Binding-site contacts:
Ligand atom C12 contacts residue HIS164 of chain 2.A at 3.7 Å.
Ligand atom C13 contacts residue CYS145 of chain 2.A at 3.8 Å (hydrophobic).
Ligand atom C10 contacts residue ASP187 of chain 2.A at 3.9 Å.
Ligand atom C11 contacts residue MET49 of chain 2.A at 3.7 Å (hydrophobic).
Ligand atom C32 contacts residue THR26 of chain 2.A at 3.7 Å.
Ligand atom C13 contacts residue HIS164 of chain 2.A at 3.4 Å.
Ligand atom C18 contacts residue GLU166 of chain 2.A at 3.9 Å.
Ligand atom N19 contacts residue HIS163 of chain 2.A at 2.8 Å (h-bond).
Ligand atom C29 contacts residue CYS145 of chain 2.A at 3.5 Å (hydrophobic).
Ligand atom O28 contacts residue MET165 of chain 2.A at 3.7 Å.
Ligand atom C09 contacts residue MET49 of chain 2.A at 3.5 Å (hydrophobic).
Ligand atom C14 contacts residue ASN142 of chain 2.A at 3.9 Å.
Ligand atom N19 contacts residue SER144 of chain 2.A at 3.6 Å (h-bond).
Ligand atom C02 contacts residue CYS145 of chain 2.A at 3.7 Å (hydrophobic).
Ligand atom C10 contacts residue HIS41 of chain 2.A at 3.8 Å.
Ligand atom C25 contacts residue GLN189 of chain 2.A at 3.6 Å.
Ligand atom C10 contacts residue MET165 of chain 2.A at 3.4 Å (hydrophobic).
Ligand atom C11 contacts residue GLN189 of chain 2.A at 3.6 Å.
Ligand atom C27 contacts residue GLN189 of chain 2.A at 3.6 Å.
Ligand atom C18 contacts residue HIS163 of chain 2.A at 3.5 Å.
Ligand atom N33 contacts residue GLY143 of chain 2.A at 3.5 Å (h-bond).
Ligand atom C17 contacts residue LEU141 of chain 2.A at 3.6 Å (hydrophobic).
Ligand atom C20 contacts residue GLU166 of chain 2.A at 3.7 Å.
Ligand atom N31 contacts residue THR25 of chain 2.A at 3.9 Å.
Ligand atom C18 contacts residue SER144 of chain 2.A at 3.5 Å.
Ligand atom O01 contacts residue GLY143 of chain 2.A at 3.0 Å (h-bond).
Ligand atom C17 contacts residue PHE140 of chain 2.A at 3.6 Å (hydrophobic).
Ligand atom C18 contacts residue LEU141 of chain 2.A at 3.7 Å (hydrophobic).
Ligand atom C12 contacts residue HIS41 of chain 2.A at 3.8 Å.
Ligand atom N33 contacts residue CYS145 of chain 2.A at 3.6 Å.
Ligand atom C17 contacts residue GLU166 of chain 2.A at 3.6 Å.
Ligand atom C23 contacts residue GLU166 of chain 2.A at 3.7 Å.
Ligand atom C26 contacts residue GLN189 of chain 2.A at 3.1 Å.
Ligand atom N19 contacts residue GLU166 of chain 2.A at 3.9 Å.
Ligand atom C18 contacts residue PHE140 of chain 2.A at 3.5 Å (hydrophobic).
Ligand atom C11 contacts residue ARG188 of chain 2.A at 3.8 Å.
Ligand atom O28 contacts residue GLU166 of chain 2.A at 3.0 Å (salt-bridge).
Ligand atom O01 contacts residue ASN142 of chain 2.A at 3.2 Å.
Ligand atom C16 contacts residue ASN142 of chain 2.A at 3.4 Å.
Ligand atom C20 contacts residue HIS163 of chain 2.A at 3.7 Å.

A small-molecule ligand and the protein it binds are described below.
Small molecule (SMILES): CC(C)(C)c1ccc(N(C(=O)c2c[nH]cn2)[C@@H](C(=O)NC2CCCC2)c2cccnc2)cc1

Sequence of chain 2.A:
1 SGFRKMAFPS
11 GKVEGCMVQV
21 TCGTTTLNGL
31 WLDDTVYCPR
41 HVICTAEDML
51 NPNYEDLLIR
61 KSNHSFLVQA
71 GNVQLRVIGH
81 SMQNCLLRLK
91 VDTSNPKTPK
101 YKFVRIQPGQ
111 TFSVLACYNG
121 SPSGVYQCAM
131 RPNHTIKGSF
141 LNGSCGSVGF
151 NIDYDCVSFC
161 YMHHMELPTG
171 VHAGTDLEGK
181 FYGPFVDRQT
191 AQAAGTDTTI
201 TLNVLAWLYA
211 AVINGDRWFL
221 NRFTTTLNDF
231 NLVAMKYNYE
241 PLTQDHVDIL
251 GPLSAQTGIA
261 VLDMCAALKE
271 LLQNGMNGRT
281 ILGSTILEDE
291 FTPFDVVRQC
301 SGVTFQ